Sequence of chain 3.A:
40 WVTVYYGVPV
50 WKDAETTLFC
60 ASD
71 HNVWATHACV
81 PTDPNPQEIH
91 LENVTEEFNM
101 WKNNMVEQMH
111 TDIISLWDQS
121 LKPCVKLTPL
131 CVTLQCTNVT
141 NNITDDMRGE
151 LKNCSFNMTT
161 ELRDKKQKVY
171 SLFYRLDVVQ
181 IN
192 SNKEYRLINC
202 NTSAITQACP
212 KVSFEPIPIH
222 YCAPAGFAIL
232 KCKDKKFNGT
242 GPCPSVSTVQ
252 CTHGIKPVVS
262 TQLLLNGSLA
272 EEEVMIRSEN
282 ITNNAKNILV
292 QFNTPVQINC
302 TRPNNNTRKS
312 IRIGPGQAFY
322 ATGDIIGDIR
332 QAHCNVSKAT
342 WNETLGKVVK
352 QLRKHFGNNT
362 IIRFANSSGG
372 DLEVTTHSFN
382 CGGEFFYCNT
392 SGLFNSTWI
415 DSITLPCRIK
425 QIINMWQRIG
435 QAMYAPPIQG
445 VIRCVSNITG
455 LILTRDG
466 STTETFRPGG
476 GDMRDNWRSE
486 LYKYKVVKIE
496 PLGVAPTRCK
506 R

The small molecule below binds the protein below.
Small molecule (SMILES): CC(=O)N[C@H]1[C@H](O[C@H]2[C@H](O)[C@@H](NC(C)=O)CO[C@@H]2CO)O[C@H](CO)[C@@H](O)[C@@H]1O

Binding-site contacts:
Ligand atom C6 contacts residue PRO296 of chain 3.A at 4.3 Å (hydrophobic).
Ligand atom C8 contacts residue SER450 of chain 3.A at 4.2 Å.
Ligand atom C1 contacts residue PRO296 of chain 3.A at 4.1 Å (hydrophobic).
Ligand atom C7 contacts residue ASN267 of chain 3.A at 4.4 Å.
Ligand atom C3 contacts residue ASN451 of chain 3.A at 3.6 Å.
Ligand atom O6 contacts residue LEU270 of chain 3.A at 4.0 Å.
Ligand atom C7 contacts residue ASN451 of chain 3.A at 3.4 Å.
Ligand atom C8 contacts residue NAG1 of chain 3.G at 3.8 Å.
Ligand atom C1 contacts residue ASN451 of chain 3.A at 1.4 Å.
Ligand atom C8 contacts residue VAL449 of chain 3.A at 3.8 Å (hydrophobic).
Ligand atom C6 contacts residue LEU270 of chain 3.A at 4.4 Å (hydrophobic).
Ligand atom O5 contacts residue PRO296 of chain 3.A at 3.7 Å.
Ligand atom C7 contacts residue NAG1 of chain 3.G at 4.3 Å.
Ligand atom C8 contacts residue ASN267 of chain 3.A at 4.1 Å.
Ligand atom O7 contacts residue NAG1 of chain 3.G at 4.0 Å.
Ligand atom O5 contacts residue ASN451 of chain 3.A at 2.4 Å (h-bond).
Ligand atom N2 contacts residue ASN451 of chain 3.A at 2.8 Å (h-bond).
Ligand atom C5 contacts residue ASN451 of chain 3.A at 3.6 Å.
Ligand atom O7 contacts residue ASN267 of chain 3.A at 4.2 Å.
Ligand atom O7 contacts residue ASN451 of chain 3.A at 3.6 Å.
Ligand atom C4 contacts residue ASN451 of chain 3.A at 4.2 Å.
Ligand atom C8 contacts residue ASN451 of chain 3.A at 4.3 Å.
Ligand atom C5 contacts residue PRO296 of chain 3.A at 4.3 Å (hydrophobic).
Ligand atom C2 contacts residue ASN451 of chain 3.A at 2.4 Å.